Binding-site contacts:
Ligand atom CM contacts residue LEU132 of chain 1.B at 4.5 Å (hydrophobic).
Ligand atom C3' contacts residue ARG98 of chain 1.B at 3.8 Å.
Ligand atom C5' contacts residue LEU53 of chain 1.B at 3.4 Å (hydrophobic).
Ligand atom N contacts residue MET125 of chain 1.B at 4.0 Å.
Ligand atom N1 contacts residue MET125 of chain 1.B at 3.6 Å.
Ligand atom CM contacts residue MET125 of chain 1.B at 2.6 Å (hydrophobic).
Ligand atom C2 contacts residue HIS228 of chain 1.B at 4.4 Å.
Ligand atom N3 contacts residue GLY225 of chain 1.B at 4.3 Å.
Ligand atom C4' contacts residue PHE108 of chain 1.B at 4.2 Å (hydrophobic).
Ligand atom C5 contacts residue ALA54 of chain 1.B at 3.8 Å (hydrophobic).
Ligand atom C3' contacts residue GLU57 of chain 1.B at 4.1 Å.
Ligand atom C4' contacts residue ARG98 of chain 1.B at 3.3 Å.
Ligand atom C6' contacts residue LEU50 of chain 1.B at 3.7 Å (hydrophobic).
Ligand atom N contacts residue HIS228 of chain 1.B at 3.3 Å (h-bond).
Ligand atom C4' contacts residue LEU53 of chain 1.B at 3.5 Å (hydrophobic).
Ligand atom C3' contacts residue PHE108 of chain 1.B at 3.8 Å (hydrophobic).
Ligand atom CM contacts residue MET92 of chain 1.B at 4.4 Å (hydrophobic).
Ligand atom N contacts residue ILE128 of chain 1.B at 4.1 Å.
Ligand atom CM contacts residue ILE128 of chain 1.B at 4.0 Å (hydrophobic).
Ligand atom N contacts residue GLY225 of chain 1.B at 3.7 Å.
Ligand atom C5 contacts residue LEU50 of chain 1.B at 4.1 Å (hydrophobic).
Ligand atom C1' contacts residue PHE108 of chain 1.B at 4.5 Å (hydrophobic).
Ligand atom C6' contacts residue LEU91 of chain 1.B at 4.4 Å (hydrophobic).
Ligand atom C5' contacts residue GLU57 of chain 1.B at 2.6 Å.
Ligand atom C2 contacts residue GLY225 of chain 1.B at 4.3 Å.
Ligand atom C6' contacts residue GLU57 of chain 1.B at 3.7 Å.
Ligand atom C3' contacts residue LEU95 of chain 1.B at 3.7 Å (hydrophobic).
Ligand atom C6' contacts residue LEU53 of chain 1.B at 4.4 Å (hydrophobic).
Ligand atom C2' contacts residue PHE108 of chain 1.B at 3.8 Å (hydrophobic).
Ligand atom C5' contacts residue ALA54 of chain 1.B at 3.9 Å (hydrophobic).
Ligand atom N4 contacts residue LEU88 of chain 1.B at 4.5 Å.
Ligand atom C6' contacts residue ALA54 of chain 1.B at 3.7 Å (hydrophobic).
Ligand atom N4 contacts residue ALA54 of chain 1.B at 4.5 Å.
Ligand atom C2' contacts residue LEU95 of chain 1.B at 3.8 Å (hydrophobic).
Ligand atom C3' contacts residue LEU91 of chain 1.B at 4.1 Å (hydrophobic).
Ligand atom C4' contacts residue GLU57 of chain 1.B at 2.9 Å.
Ligand atom C5' contacts residue LEU50 of chain 1.B at 4.3 Å (hydrophobic).
Ligand atom C2 contacts residue MET125 of chain 1.B at 4.2 Å (hydrophobic).

Sequence of chain 1.B:
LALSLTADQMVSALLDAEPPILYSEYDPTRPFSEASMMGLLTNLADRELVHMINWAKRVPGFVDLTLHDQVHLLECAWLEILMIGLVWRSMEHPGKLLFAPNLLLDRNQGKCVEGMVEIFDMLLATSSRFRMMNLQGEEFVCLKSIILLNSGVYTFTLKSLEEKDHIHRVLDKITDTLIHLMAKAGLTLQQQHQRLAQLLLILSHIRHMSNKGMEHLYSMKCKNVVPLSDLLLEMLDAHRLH

The small molecule below binds the protein below.
Small molecule (SMILES): Cn1c(N)nc2ncc(-c3ccccc3)cc21